The protein below binds the small molecule below.
Small molecule (SMILES): Cc1nc(Nc2ncc(C(=O)Nc3c(C)cccc3Cl)s2)cc(N2CCN(CCO)CC2)n1

Binding-site contacts:
Ligand atom C15 contacts residue LEU54 of chain 1.A at 3.1 Å (hydrophobic).
Ligand atom C6 contacts residue ASP222 of chain 1.A at 3.7 Å.
Ligand atom C10 contacts residue ALA91 of chain 1.A at 3.3 Å (hydrophobic).
Ligand atom C18 contacts residue GLU143 of chain 1.A at 3.2 Å.
Ligand atom C10 contacts residue THR139 of chain 1.A at 3.4 Å.
Ligand atom C19 contacts residue TYR141 of chain 1.A at 3.3 Å (hydrophobic).
Ligand atom N1 contacts residue ASP140 of chain 1.A at 3.6 Å.
Ligand atom C7 contacts residue MET114 of chain 1.A at 3.7 Å (hydrophobic).
Ligand atom C1 contacts residue ASP140 of chain 1.A at 3.3 Å.
Ligand atom C1 contacts residue LEU211 of chain 1.A at 3.4 Å (hydrophobic).
Ligand atom O contacts residue VAL62 of chain 1.A at 3.6 Å.
Ligand atom C11 contacts residue GLY145 of chain 1.A at 3.8 Å.
Ligand atom N1 contacts residue LEU211 of chain 1.A at 3.8 Å.
Ligand atom C12 contacts residue MET142 of chain 1.A at 3.3 Å (hydrophobic).
Ligand atom C1 contacts residue THR139 of chain 1.A at 3.5 Å.
Ligand atom CL contacts residue ILE123 of chain 1.A at 3.7 Å.
Ligand atom C8 contacts residue LYS93 of chain 1.A at 3.5 Å.
Ligand atom C19 contacts residue GLU143 of chain 1.A at 3.4 Å.
Ligand atom N1 contacts residue MET142 of chain 1.A at 2.8 Å (h-bond).
Ligand atom N2 contacts residue THR139 of chain 1.A at 2.8 Å (h-bond).
Ligand atom C1 contacts residue ALA91 of chain 1.A at 3.3 Å (hydrophobic).
Ligand atom C2 contacts residue ALA91 of chain 1.A at 3.7 Å (hydrophobic).
Ligand atom S contacts residue LEU211 of chain 1.A at 3.8 Å.
Ligand atom C10 contacts residue MET137 of chain 1.A at 3.8 Å (hydrophobic).
Ligand atom N1 contacts residue TYR141 of chain 1.A at 3.7 Å.
Ligand atom N contacts residue TYR141 of chain 1.A at 3.5 Å.
Ligand atom C6 contacts residue GLU110 of chain 1.A at 3.8 Å.
Ligand atom C13 contacts residue GLY145 of chain 1.A at 3.4 Å.
Ligand atom C7 contacts residue GLU110 of chain 1.A at 3.6 Å.
Ligand atom C4 contacts residue THR139 of chain 1.A at 3.5 Å.
Ligand atom C10 contacts residue LYS93 of chain 1.A at 3.5 Å.
Ligand atom C contacts residue MET142 of chain 1.A at 3.7 Å (hydrophobic).
Ligand atom C6 contacts residue MET114 of chain 1.A at 3.7 Å (hydrophobic).
Ligand atom N5 contacts residue GLY145 of chain 1.A at 3.7 Å.
Ligand atom C7 contacts residue LYS93 of chain 1.A at 3.6 Å.
Ligand atom C11 contacts residue MET142 of chain 1.A at 3.5 Å (hydrophobic).
Ligand atom C12 contacts residue GLY145 of chain 1.A at 3.3 Å.
Ligand atom N contacts residue MET142 of chain 1.A at 2.8 Å (h-bond).
Ligand atom C2 contacts residue LEU211 of chain 1.A at 3.4 Å (hydrophobic).
Ligand atom C9 contacts residue THR139 of chain 1.A at 3.4 Å.

Sequence of chain 1.A:
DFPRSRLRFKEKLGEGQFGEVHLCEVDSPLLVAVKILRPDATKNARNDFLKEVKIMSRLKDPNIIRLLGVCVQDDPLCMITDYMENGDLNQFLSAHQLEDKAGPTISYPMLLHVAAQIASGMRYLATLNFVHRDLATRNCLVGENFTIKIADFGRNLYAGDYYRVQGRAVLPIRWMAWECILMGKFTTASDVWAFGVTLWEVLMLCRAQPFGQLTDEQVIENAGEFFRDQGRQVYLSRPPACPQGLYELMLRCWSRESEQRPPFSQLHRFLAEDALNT